Sequence of chain 1.B:
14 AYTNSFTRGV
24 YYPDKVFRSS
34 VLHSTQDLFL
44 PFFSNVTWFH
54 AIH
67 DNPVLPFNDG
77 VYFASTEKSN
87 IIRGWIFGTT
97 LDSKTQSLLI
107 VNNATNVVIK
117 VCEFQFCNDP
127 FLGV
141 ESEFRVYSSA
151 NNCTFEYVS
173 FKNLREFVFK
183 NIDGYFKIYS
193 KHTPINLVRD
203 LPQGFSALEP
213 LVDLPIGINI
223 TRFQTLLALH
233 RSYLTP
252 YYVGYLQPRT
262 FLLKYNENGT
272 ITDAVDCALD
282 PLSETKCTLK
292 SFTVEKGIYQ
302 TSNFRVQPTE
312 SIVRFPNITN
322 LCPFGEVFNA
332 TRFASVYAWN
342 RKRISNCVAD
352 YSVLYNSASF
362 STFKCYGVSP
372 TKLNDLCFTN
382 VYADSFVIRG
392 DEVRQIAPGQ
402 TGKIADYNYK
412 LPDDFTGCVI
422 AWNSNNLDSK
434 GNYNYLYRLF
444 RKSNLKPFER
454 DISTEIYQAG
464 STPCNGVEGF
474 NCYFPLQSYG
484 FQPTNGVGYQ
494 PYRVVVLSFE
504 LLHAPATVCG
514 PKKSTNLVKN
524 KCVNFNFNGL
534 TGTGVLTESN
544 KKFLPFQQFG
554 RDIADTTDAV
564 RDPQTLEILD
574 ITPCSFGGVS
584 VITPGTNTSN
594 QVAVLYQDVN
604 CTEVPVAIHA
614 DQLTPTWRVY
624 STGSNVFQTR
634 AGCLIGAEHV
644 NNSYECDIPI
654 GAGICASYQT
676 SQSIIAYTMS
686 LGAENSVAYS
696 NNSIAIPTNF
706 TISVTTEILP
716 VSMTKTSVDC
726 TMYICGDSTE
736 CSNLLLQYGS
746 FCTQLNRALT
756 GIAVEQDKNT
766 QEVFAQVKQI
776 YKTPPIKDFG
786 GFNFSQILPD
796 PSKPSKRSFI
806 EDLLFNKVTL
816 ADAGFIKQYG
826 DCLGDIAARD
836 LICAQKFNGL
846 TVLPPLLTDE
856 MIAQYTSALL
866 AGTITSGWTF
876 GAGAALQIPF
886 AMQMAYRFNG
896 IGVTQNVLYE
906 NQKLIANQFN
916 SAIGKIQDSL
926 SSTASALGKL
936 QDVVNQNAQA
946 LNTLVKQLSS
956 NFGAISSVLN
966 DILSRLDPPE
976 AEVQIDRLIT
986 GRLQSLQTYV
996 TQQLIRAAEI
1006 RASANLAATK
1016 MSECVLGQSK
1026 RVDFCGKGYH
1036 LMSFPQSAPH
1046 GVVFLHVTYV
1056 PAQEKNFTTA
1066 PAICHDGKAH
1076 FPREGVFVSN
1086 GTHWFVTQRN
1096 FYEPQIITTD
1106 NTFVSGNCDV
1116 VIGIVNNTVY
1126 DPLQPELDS

The small molecule below binds the protein below.
Small molecule (SMILES): CC(=O)N[C@H]1[C@H](O[C@H]2[C@H](O)[C@@H](NC(C)=O)CO[C@@H]2CO)O[C@H](CO)[C@@H](O)[C@@H]1O

Binding-site contacts:
Ligand atom O6 contacts residue SER790 of chain 1.B at 4.3 Å.
Ligand atom C4 contacts residue ASN788 of chain 1.B at 4.2 Å.
Ligand atom C7 contacts residue ASN788 of chain 1.B at 4.0 Å.
Ligand atom O5 contacts residue ASN788 of chain 1.B at 2.3 Å (h-bond).
Ligand atom C1 contacts residue SER790 of chain 1.B at 3.6 Å.
Ligand atom C6 contacts residue SER790 of chain 1.B at 4.4 Å.
Ligand atom C5 contacts residue ASN788 of chain 1.B at 3.6 Å.
Ligand atom C5 contacts residue SER790 of chain 1.B at 3.7 Å.
Ligand atom C1 contacts residue ASN788 of chain 1.B at 1.4 Å.
Ligand atom N2 contacts residue ASN788 of chain 1.B at 3.0 Å (h-bond).
Ligand atom C2 contacts residue ASN788 of chain 1.B at 2.5 Å.
Ligand atom O5 contacts residue SER790 of chain 1.B at 3.6 Å.
Ligand atom O6 contacts residue GLN791 of chain 1.B at 3.3 Å (h-bond).
Ligand atom C6 contacts residue GLN791 of chain 1.B at 4.4 Å.
Ligand atom C3 contacts residue ASN788 of chain 1.B at 3.8 Å.